Sequence of chain 1.D:
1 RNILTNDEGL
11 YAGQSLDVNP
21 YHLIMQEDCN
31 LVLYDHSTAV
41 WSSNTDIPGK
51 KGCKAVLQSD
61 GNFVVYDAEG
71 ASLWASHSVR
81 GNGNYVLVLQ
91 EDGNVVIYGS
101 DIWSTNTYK

Sequence of chain 1.C:
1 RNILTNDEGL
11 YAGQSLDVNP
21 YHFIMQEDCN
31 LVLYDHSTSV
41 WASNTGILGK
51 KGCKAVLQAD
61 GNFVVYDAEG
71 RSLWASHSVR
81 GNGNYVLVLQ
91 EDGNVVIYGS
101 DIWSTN

This protein binds this small molecule.
Small molecule (SMILES): OC[C@H]1O[C@H](O)[C@@H](O)[C@@H](O)[C@@H]1O

Binding-site contacts:
Ligand atom O1 contacts residue TYR108 of chain 1.D at 4.2 Å.
Ligand atom C3 contacts residue LYS109 of chain 1.D at 3.8 Å.
Ligand atom O4 contacts residue LYS109 of chain 1.D at 2.9 Å.
Ligand atom C4 contacts residue ASP35 of chain 1.C at 3.4 Å.
Ligand atom C1 contacts residue THR107 of chain 1.D at 3.2 Å.
Ligand atom C4 contacts residue TYR21 of chain 1.C at 3.8 Å (hydrophobic).
Ligand atom C2 contacts residue THR107 of chain 1.D at 4.2 Å.
Ligand atom C3 contacts residue ASP35 of chain 1.C at 3.6 Å.
Ligand atom O5 contacts residue THR107 of chain 1.D at 2.7 Å (h-bond).
Ligand atom O4 contacts residue ASP35 of chain 1.C at 3.1 Å (salt-bridge).
Ligand atom O6 contacts residue GLY93 of chain 1.C at 4.0 Å.
Ligand atom O6 contacts residue THR107 of chain 1.D at 4.1 Å.
Ligand atom O5 contacts residue TYR108 of chain 1.D at 4.3 Å.
Ligand atom C5 contacts residue LYS109 of chain 1.D at 4.2 Å.
Ligand atom O5 contacts residue VAL40 of chain 1.C at 3.7 Å.
Ligand atom O2 contacts residue LYS109 of chain 1.D at 4.0 Å.
Ligand atom O2 contacts residue TYR108 of chain 1.D at 3.9 Å.
Ligand atom C6 contacts residue TYR21 of chain 1.C at 3.8 Å (hydrophobic).
Ligand atom C4 contacts residue LYS109 of chain 1.D at 3.9 Å.
Ligand atom O3 contacts residue ASP35 of chain 1.C at 4.1 Å.
Ligand atom O6 contacts residue VAL40 of chain 1.C at 3.1 Å.
Ligand atom C6 contacts residue VAL40 of chain 1.C at 4.3 Å (hydrophobic).
Ligand atom C2 contacts residue TYR108 of chain 1.D at 3.6 Å (hydrophobic).
Ligand atom O6 contacts residue TYR21 of chain 1.C at 4.3 Å.
Ligand atom C5 contacts residue GLY93 of chain 1.C at 4.2 Å.
Ligand atom O6 contacts residue LEU33 of chain 1.C at 3.0 Å.
Ligand atom C2 contacts residue LYS109 of chain 1.D at 3.6 Å.
Ligand atom C6 contacts residue THR107 of chain 1.D at 3.0 Å.
Ligand atom C6 contacts residue LEU33 of chain 1.C at 3.6 Å (hydrophobic).
Ligand atom O3 contacts residue VAL40 of chain 1.C at 3.9 Å.
Ligand atom O4 contacts residue TYR21 of chain 1.C at 2.8 Å.
Ligand atom C4 contacts residue THR107 of chain 1.D at 4.2 Å.
Ligand atom C5 contacts residue VAL40 of chain 1.C at 4.5 Å (hydrophobic).
Ligand atom C5 contacts residue THR107 of chain 1.D at 2.7 Å.
Ligand atom O1 contacts residue THR107 of chain 1.D at 4.2 Å.
Ligand atom C6 contacts residue GLY93 of chain 1.C at 3.1 Å.
Ligand atom O1 contacts residue VAL40 of chain 1.C at 4.2 Å.
Ligand atom C1 contacts residue TYR108 of chain 1.D at 3.3 Å (hydrophobic).
Ligand atom C5 contacts residue TYR21 of chain 1.C at 4.1 Å (hydrophobic).